Binding-site contacts:
Ligand atom N09 contacts residue TYR62 of chain 2.D at 2.7 Å (h-bond).
Ligand atom C14 contacts residue GLU26 of chain 2.D at 3.2 Å.
Ligand atom C05 contacts residue LEU114 of chain 2.D at 3.8 Å (hydrophobic).
Ligand atom N01 contacts residue TYR62 of chain 2.D at 3.2 Å.
Ligand atom C02 contacts residue TYR62 of chain 2.D at 3.5 Å (hydrophobic).
Ligand atom CL21 contacts residue PHE49 of chain 2.C at 3.8 Å.
Ligand atom CL21 contacts residue LEU23 of chain 2.D at 3.5 Å.
Ligand atom C04 contacts residue VAL92 of chain 2.D at 4.0 Å (hydrophobic).
Ligand atom C20 contacts residue PHE49 of chain 2.C at 3.8 Å (hydrophobic).
Ligand atom C11 contacts residue TYR62 of chain 2.D at 3.2 Å (hydrophobic).
Ligand atom C17 contacts residue GLU26 of chain 2.D at 3.5 Å.
Ligand atom C04 contacts residue THR79 of chain 2.C at 3.6 Å.
Ligand atom C16 contacts residue GLU26 of chain 2.D at 3.7 Å.
Ligand atom O25 contacts residue LEU48 of chain 2.C at 3.7 Å.
Ligand atom C11 contacts residue HIS60 of chain 2.D at 3.8 Å.
Ligand atom C26 contacts residue TYR62 of chain 2.D at 3.3 Å (hydrophobic).
Ligand atom C03 contacts residue VAL92 of chain 2.D at 3.9 Å (hydrophobic).
Ligand atom C20 contacts residue LEU23 of chain 2.D at 3.9 Å (hydrophobic).
Ligand atom C12 contacts residue TYR62 of chain 2.D at 3.2 Å (hydrophobic).
Ligand atom C19 contacts residue LEU48 of chain 2.C at 3.5 Å (hydrophobic).
Ligand atom C18 contacts residue LEU48 of chain 2.C at 3.5 Å (hydrophobic).
Ligand atom C22 contacts residue ARG22 of chain 2.D at 3.5 Å.
Ligand atom C06 contacts residue TYR82 of chain 2.C at 3.8 Å (hydrophobic).
Ligand atom C08 contacts residue TYR62 of chain 2.D at 3.6 Å (hydrophobic).
Ligand atom C22 contacts residue GLU26 of chain 2.D at 3.6 Å.
Ligand atom C27 contacts residue TYR62 of chain 2.D at 3.4 Å (hydrophobic).
Ligand atom C23 contacts residue SER52 of chain 2.C at 3.2 Å.
Ligand atom C10 contacts residue TYR62 of chain 2.D at 3.0 Å (hydrophobic).
Ligand atom C17 contacts residue SER52 of chain 2.C at 3.9 Å.
Ligand atom N01 contacts residue VAL92 of chain 2.D at 3.2 Å.
Ligand atom C22 contacts residue SER52 of chain 2.C at 3.5 Å.
Ligand atom C19 contacts residue PHE49 of chain 2.C at 3.8 Å (hydrophobic).
Ligand atom CL21 contacts residue ARG22 of chain 2.D at 3.8 Å.
Ligand atom C28 contacts residue TYR62 of chain 2.D at 3.3 Å (hydrophobic).
Ligand atom C23 contacts residue GLU26 of chain 2.D at 3.2 Å.
Ligand atom C07 contacts residue TYR62 of chain 2.D at 3.8 Å (hydrophobic).
Ligand atom C19 contacts residue LEU23 of chain 2.D at 3.5 Å (hydrophobic).
Ligand atom C02 contacts residue VAL92 of chain 2.D at 3.3 Å (hydrophobic).
Ligand atom C04 contacts residue LEU114 of chain 2.D at 3.7 Å (hydrophobic).
Ligand atom C10 contacts residue TRP90 of chain 2.D at 3.6 Å (hydrophobic).

Sequence of chain 2.C:
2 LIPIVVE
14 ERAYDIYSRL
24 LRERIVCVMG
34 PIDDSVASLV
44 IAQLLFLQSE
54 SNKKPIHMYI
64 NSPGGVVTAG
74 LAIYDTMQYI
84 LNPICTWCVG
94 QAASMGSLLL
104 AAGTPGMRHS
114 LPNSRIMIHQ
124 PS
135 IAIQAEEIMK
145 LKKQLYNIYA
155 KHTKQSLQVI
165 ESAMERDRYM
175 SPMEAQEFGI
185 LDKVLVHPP

The small molecule below binds the protein below.
Small molecule (SMILES): N#Cc1cccc(CN2CCc3ncn(Cc4ccc(Cl)cc4)c(=O)c3C2)c1

Sequence of chain 2.D:
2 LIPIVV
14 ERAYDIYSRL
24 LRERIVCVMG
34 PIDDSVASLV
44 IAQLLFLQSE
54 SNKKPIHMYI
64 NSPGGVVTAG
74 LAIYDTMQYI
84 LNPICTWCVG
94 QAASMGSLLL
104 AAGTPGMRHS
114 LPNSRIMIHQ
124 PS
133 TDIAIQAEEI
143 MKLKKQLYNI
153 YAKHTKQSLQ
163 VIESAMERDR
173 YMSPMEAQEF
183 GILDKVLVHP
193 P